Sequence of chain 1.D:
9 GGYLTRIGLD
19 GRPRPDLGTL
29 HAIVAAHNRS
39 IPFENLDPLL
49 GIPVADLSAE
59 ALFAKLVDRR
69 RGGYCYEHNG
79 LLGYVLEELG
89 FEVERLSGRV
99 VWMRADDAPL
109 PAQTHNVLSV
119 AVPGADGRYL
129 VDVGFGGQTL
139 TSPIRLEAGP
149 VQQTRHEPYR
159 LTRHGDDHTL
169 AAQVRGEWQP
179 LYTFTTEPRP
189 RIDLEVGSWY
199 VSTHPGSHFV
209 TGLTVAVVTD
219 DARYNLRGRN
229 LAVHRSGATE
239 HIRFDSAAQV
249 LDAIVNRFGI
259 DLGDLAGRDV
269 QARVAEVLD

Binding-site contacts:
Ligand atom C1 contacts residue PHE207 of chain 1.D at 3.4 Å (hydrophobic).
Ligand atom N3 contacts residue TYR74 of chain 1.D at 3.6 Å.
Ligand atom C2 contacts residue PHE41 of chain 1.D at 3.8 Å (hydrophobic).
Ligand atom N1 contacts residue PHE207 of chain 1.D at 4.2 Å.
Ligand atom N1 contacts residue VAL98 of chain 1.D at 4.2 Å.
Ligand atom O1 contacts residue PHE41 of chain 1.D at 3.3 Å.
Ligand atom N2 contacts residue CYS73 of chain 1.D at 3.0 Å (h-bond).
Ligand atom C4 contacts residue PHE133 of chain 1.D at 3.2 Å (hydrophobic).
Ligand atom O1 contacts residue CYS73 of chain 1.D at 2.7 Å (h-bond).
Ligand atom C2 contacts residue PHE207 of chain 1.D at 3.8 Å (hydrophobic).
Ligand atom C6 contacts residue TYR72 of chain 1.D at 4.3 Å (hydrophobic).
Ligand atom C5 contacts residue PHE133 of chain 1.D at 4.3 Å (hydrophobic).
Ligand atom C3 contacts residue THR112 of chain 1.D at 4.4 Å.
Ligand atom N3 contacts residue VAL199 of chain 1.D at 3.9 Å.
Ligand atom C3 contacts residue PHE207 of chain 1.D at 3.2 Å (hydrophobic).
Ligand atom C5 contacts residue PHE207 of chain 1.D at 3.9 Å (hydrophobic).
Ligand atom N2 contacts residue VAL199 of chain 1.D at 4.1 Å.
Ligand atom N2 contacts residue TYR72 of chain 1.D at 4.3 Å.
Ligand atom N2 contacts residue THR112 of chain 1.D at 3.1 Å (h-bond).
Ligand atom C1 contacts residue PHE41 of chain 1.D at 4.3 Å (hydrophobic).
Ligand atom O1 contacts residue GLY132 of chain 1.D at 3.5 Å (h-bond).
Ligand atom N3 contacts residue PHE207 of chain 1.D at 4.4 Å.
Ligand atom C1 contacts residue CYS73 of chain 1.D at 4.4 Å (hydrophobic).
Ligand atom N3 contacts residue CYS73 of chain 1.D at 2.7 Å (h-bond).
Ligand atom N1 contacts residue PHE133 of chain 1.D at 3.5 Å.
Ligand atom N3 contacts residue THR112 of chain 1.D at 3.3 Å (h-bond).
Ligand atom N3 contacts residue TYR72 of chain 1.D at 3.6 Å.
Ligand atom O1 contacts residue PHE207 of chain 1.D at 4.3 Å.
Ligand atom C2 contacts residue GLY132 of chain 1.D at 3.9 Å.
Ligand atom O1 contacts residue TYR72 of chain 1.D at 3.4 Å.
Ligand atom C5 contacts residue VAL98 of chain 1.D at 3.6 Å (hydrophobic).
Ligand atom C6 contacts residue PHE207 of chain 1.D at 3.7 Å (hydrophobic).
Ligand atom C4 contacts residue PHE207 of chain 1.D at 4.1 Å (hydrophobic).
Ligand atom C2 contacts residue PHE133 of chain 1.D at 3.6 Å (hydrophobic).
Ligand atom C6 contacts residue CYS73 of chain 1.D at 3.2 Å (hydrophobic).
Ligand atom C6 contacts residue THR112 of chain 1.D at 4.2 Å.
Ligand atom N2 contacts residue PHE207 of chain 1.D at 3.7 Å.
Ligand atom C3 contacts residue VAL98 of chain 1.D at 4.1 Å (hydrophobic).
Ligand atom C6 contacts residue PHE41 of chain 1.D at 4.2 Å (hydrophobic).
Ligand atom C6 contacts residue GLY132 of chain 1.D at 4.3 Å.

This protein binds this small molecule.
Small molecule (SMILES): [H]/N=N/C(=O)c1ccncc1